Sequence of chain 5.E:
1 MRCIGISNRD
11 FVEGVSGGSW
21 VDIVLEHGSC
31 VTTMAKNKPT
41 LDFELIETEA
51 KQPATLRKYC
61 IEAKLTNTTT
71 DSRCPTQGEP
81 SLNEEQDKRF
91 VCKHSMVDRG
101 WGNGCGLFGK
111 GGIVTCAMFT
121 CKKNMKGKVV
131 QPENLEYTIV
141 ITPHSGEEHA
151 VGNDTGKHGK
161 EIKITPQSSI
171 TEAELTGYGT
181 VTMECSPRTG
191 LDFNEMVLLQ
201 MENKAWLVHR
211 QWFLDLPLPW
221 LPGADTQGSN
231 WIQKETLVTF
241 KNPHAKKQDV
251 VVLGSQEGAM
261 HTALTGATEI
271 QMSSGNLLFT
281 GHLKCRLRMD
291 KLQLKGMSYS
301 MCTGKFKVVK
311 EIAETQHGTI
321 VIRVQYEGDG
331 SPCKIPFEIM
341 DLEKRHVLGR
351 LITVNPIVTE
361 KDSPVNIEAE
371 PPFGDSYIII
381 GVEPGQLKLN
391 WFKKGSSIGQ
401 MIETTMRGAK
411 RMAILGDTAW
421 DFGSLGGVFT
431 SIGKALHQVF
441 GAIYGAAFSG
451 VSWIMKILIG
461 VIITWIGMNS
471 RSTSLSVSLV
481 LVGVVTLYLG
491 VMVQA

This protein binds this small molecule.
Small molecule (SMILES): CC(=O)N[C@@H]1[C@@H](O)[C@H](O)[C@@H](CO)O[C@H]1O

Binding-site contacts:
Ligand atom C2 contacts residue ASN67 of chain 5.E at 2.5 Å.
Ligand atom O4 contacts residue ASP66 of chain 5.G at 4.2 Å.
Ligand atom C4 contacts residue ASP66 of chain 5.G at 3.8 Å.
Ligand atom N2 contacts residue ASN67 of chain 5.E at 3.1 Å (h-bond).
Ligand atom O5 contacts residue GLN65 of chain 5.G at 3.9 Å.
Ligand atom C8 contacts residue GLN65 of chain 5.G at 3.5 Å.
Ligand atom C6 contacts residue ASP66 of chain 5.G at 4.2 Å.
Ligand atom C3 contacts residue GLN65 of chain 5.G at 4.1 Å.
Ligand atom O3 contacts residue ASP66 of chain 5.G at 3.8 Å.
Ligand atom C2 contacts residue GLN65 of chain 5.G at 3.4 Å.
Ligand atom O6 contacts residue ASP66 of chain 5.G at 2.8 Å (salt-bridge).
Ligand atom C8 contacts residue ASN67 of chain 5.E at 3.6 Å.
Ligand atom C3 contacts residue ASP66 of chain 5.G at 4.3 Å.
Ligand atom C4 contacts residue ASN67 of chain 5.E at 4.2 Å.
Ligand atom C5 contacts residue ASN67 of chain 5.E at 3.6 Å.
Ligand atom C3 contacts residue ASN67 of chain 5.E at 3.8 Å.
Ligand atom C7 contacts residue ASN67 of chain 5.E at 3.6 Å.
Ligand atom O5 contacts residue TYR60 of chain 5.G at 3.5 Å.
Ligand atom O6 contacts residue GLN65 of chain 5.G at 4.2 Å.
Ligand atom C1 contacts residue ASN67 of chain 5.E at 1.4 Å.
Ligand atom C5 contacts residue TYR60 of chain 5.G at 4.2 Å (hydrophobic).
Ligand atom N2 contacts residue GLN65 of chain 5.G at 4.5 Å.
Ligand atom O3 contacts residue GLN65 of chain 5.G at 3.2 Å.
Ligand atom C1 contacts residue GLN65 of chain 5.G at 3.7 Å.
Ligand atom C6 contacts residue TYR60 of chain 5.G at 3.8 Å (hydrophobic).
Ligand atom O3 contacts residue ASN67 of chain 5.E at 4.4 Å.
Ligand atom O7 contacts residue ARG89 of chain 5.E at 4.0 Å.
Ligand atom O7 contacts residue MET118 of chain 5.E at 3.9 Å.
Ligand atom O5 contacts residue ASN67 of chain 5.E at 2.4 Å (h-bond).
Ligand atom O7 contacts residue ASN67 of chain 5.E at 4.1 Å.
Ligand atom C6 contacts residue GLN65 of chain 5.G at 4.1 Å.

Sequence of chain 5.G:
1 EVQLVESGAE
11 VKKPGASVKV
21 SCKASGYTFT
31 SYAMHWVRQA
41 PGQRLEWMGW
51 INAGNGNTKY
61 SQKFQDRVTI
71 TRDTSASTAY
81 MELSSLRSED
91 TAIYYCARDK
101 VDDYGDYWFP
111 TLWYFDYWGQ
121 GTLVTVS